Binding-site contacts:
Ligand atom CAJ contacts residue PHE152 of chain 1.C at 3.9 Å (hydrophobic).
Ligand atom CAE contacts residue PHE93 of chain 1.C at 4.0 Å (hydrophobic).
Ligand atom CAJ contacts residue LYS187 of chain 1.C at 2.8 Å.
Ligand atom CAH contacts residue ALA90 of chain 1.C at 3.7 Å (hydrophobic).
Ligand atom OAB contacts residue LYS187 of chain 1.C at 3.2 Å (salt-bridge).
Ligand atom OAA contacts residue ALA90 of chain 1.C at 3.9 Å.
Ligand atom CAF contacts residue PHE155 of chain 1.C at 4.5 Å (hydrophobic).
Ligand atom CAK contacts residue LYS187 of chain 1.C at 3.0 Å.
Ligand atom CAE contacts residue LYS187 of chain 1.C at 2.9 Å.
Ligand atom OAD contacts residue LEU150 of chain 1.C at 4.3 Å.
Ligand atom OAC contacts residue NDP1 of chain 1.G at 3.8 Å.
Ligand atom CAI contacts residue LYS187 of chain 1.C at 3.9 Å.
Ligand atom OAA contacts residue NDP1 of chain 1.G at 3.6 Å (h-bond).
Ligand atom OAA contacts residue LYS187 of chain 1.C at 4.5 Å.
Ligand atom OAC contacts residue PHE155 of chain 1.C at 3.1 Å.
Ligand atom CAF contacts residue LYS187 of chain 1.C at 3.6 Å.
Ligand atom OAD contacts residue PHE152 of chain 1.C at 3.2 Å.
Ligand atom OAD contacts residue PHE93 of chain 1.C at 4.0 Å.
Ligand atom CAG contacts residue PHE93 of chain 1.C at 3.6 Å (hydrophobic).
Ligand atom OAB contacts residue PHE93 of chain 1.C at 3.6 Å.
Ligand atom OAD contacts residue LYS187 of chain 1.C at 3.6 Å.
Ligand atom CAJ contacts residue PHE93 of chain 1.C at 3.9 Å (hydrophobic).
Ligand atom OAC contacts residue ALA90 of chain 1.C at 4.0 Å.
Ligand atom CAH contacts residue PHE93 of chain 1.C at 4.1 Å (hydrophobic).
Ligand atom CAK contacts residue PHE93 of chain 1.C at 3.6 Å (hydrophobic).
Ligand atom CAF contacts residue NDP1 of chain 1.G at 3.6 Å.
Ligand atom CAF contacts residue ALA90 of chain 1.C at 4.5 Å (hydrophobic).
Ligand atom CAI contacts residue PHE93 of chain 1.C at 4.0 Å (hydrophobic).
Ligand atom CAG contacts residue LYS187 of chain 1.C at 3.1 Å.
Ligand atom CAK contacts residue PHE152 of chain 1.C at 3.9 Å (hydrophobic).

Sequence of chain 1.C:
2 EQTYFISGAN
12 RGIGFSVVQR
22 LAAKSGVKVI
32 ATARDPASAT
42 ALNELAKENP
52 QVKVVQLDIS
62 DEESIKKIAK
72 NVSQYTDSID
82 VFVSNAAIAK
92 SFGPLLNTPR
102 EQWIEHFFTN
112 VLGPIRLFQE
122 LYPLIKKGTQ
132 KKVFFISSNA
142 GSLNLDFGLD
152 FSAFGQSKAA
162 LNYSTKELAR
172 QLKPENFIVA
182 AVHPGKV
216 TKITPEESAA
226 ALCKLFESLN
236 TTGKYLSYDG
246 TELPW

This protein binds this small molecule.
Small molecule (SMILES): O=C1C=C2C(=CCO[C@@H]2O)O1